This protein binds this small molecule.
Small molecule (SMILES): CC(=O)N[C@@H]1[C@@H](O)[C@H](O)[C@@H](CO)O[C@H]1O

Binding-site contacts:
Ligand atom C5 contacts residue ASN1134 of chain 1.A at 3.7 Å.
Ligand atom C3 contacts residue ASN1134 of chain 1.A at 3.8 Å.
Ligand atom O7 contacts residue ASN1134 of chain 1.A at 3.3 Å (h-bond).
Ligand atom C4 contacts residue ASN1134 of chain 1.A at 4.2 Å.
Ligand atom C2 contacts residue ASN1134 of chain 1.A at 2.5 Å.
Ligand atom N2 contacts residue ASN1134 of chain 1.A at 3.0 Å (h-bond).
Ligand atom O6 contacts residue ASN1134 of chain 1.A at 4.4 Å.
Ligand atom O5 contacts residue ASN1134 of chain 1.A at 2.4 Å (h-bond).
Ligand atom C7 contacts residue ASN1134 of chain 1.A at 3.4 Å.
Ligand atom C1 contacts residue ASN1134 of chain 1.A at 1.4 Å.

Sequence of chain 1.A:
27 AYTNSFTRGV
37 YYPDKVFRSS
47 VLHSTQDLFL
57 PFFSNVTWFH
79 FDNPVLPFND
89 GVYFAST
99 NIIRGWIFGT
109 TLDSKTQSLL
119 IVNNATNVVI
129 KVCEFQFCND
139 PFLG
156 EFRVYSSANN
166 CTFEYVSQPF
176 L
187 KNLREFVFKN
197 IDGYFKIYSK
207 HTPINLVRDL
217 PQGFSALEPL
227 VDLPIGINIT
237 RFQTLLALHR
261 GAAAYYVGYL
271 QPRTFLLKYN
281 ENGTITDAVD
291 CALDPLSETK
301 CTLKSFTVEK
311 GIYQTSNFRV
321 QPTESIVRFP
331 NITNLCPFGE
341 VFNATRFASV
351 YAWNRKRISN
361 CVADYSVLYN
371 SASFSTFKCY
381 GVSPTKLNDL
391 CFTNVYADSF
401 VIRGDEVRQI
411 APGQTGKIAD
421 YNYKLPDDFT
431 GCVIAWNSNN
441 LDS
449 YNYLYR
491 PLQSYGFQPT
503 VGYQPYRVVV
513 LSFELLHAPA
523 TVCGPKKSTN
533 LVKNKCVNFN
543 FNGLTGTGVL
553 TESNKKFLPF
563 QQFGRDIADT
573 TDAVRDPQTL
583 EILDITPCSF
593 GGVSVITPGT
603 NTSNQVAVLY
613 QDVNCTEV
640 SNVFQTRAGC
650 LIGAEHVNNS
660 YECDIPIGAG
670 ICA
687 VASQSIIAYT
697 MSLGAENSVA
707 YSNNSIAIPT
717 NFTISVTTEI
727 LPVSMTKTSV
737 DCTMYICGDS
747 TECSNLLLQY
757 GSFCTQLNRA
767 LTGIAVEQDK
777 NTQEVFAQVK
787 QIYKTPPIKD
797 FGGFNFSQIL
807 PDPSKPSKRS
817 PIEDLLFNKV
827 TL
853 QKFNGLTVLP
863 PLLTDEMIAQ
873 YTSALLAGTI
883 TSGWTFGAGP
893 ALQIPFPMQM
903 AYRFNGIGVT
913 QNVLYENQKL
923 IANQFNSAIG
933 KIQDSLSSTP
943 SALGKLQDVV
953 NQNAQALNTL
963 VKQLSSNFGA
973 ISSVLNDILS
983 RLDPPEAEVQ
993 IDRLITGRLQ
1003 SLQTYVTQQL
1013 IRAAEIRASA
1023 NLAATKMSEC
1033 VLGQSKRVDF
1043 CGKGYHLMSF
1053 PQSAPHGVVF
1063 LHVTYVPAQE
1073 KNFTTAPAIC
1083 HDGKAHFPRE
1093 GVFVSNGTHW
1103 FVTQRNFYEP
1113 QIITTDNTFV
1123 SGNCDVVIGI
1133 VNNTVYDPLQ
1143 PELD